This protein binds this small molecule.
Small molecule (SMILES): CC(=O)N[C@@H]1[C@@H](O)[C@H](O)[C@@H](CO)O[C@H]1O

Binding-site contacts:
Ligand atom C3 contacts residue ASN635 of chain 1.E at 3.8 Å.
Ligand atom C6 contacts residue ASN635 of chain 1.E at 4.1 Å.
Ligand atom C1 contacts residue ASN635 of chain 1.E at 1.4 Å.
Ligand atom N2 contacts residue ASN635 of chain 1.E at 2.8 Å (h-bond).
Ligand atom C4 contacts residue ASN635 of chain 1.E at 4.2 Å.
Ligand atom C8 contacts residue ASN635 of chain 1.E at 4.3 Å.
Ligand atom O5 contacts residue ASN635 of chain 1.E at 2.4 Å (h-bond).
Ligand atom C2 contacts residue ASN635 of chain 1.E at 2.4 Å.
Ligand atom O7 contacts residue ASN635 of chain 1.E at 3.0 Å (h-bond).
Ligand atom C7 contacts residue ASN635 of chain 1.E at 3.1 Å.
Ligand atom C5 contacts residue ASN635 of chain 1.E at 3.7 Å.

Sequence of chain 1.E:
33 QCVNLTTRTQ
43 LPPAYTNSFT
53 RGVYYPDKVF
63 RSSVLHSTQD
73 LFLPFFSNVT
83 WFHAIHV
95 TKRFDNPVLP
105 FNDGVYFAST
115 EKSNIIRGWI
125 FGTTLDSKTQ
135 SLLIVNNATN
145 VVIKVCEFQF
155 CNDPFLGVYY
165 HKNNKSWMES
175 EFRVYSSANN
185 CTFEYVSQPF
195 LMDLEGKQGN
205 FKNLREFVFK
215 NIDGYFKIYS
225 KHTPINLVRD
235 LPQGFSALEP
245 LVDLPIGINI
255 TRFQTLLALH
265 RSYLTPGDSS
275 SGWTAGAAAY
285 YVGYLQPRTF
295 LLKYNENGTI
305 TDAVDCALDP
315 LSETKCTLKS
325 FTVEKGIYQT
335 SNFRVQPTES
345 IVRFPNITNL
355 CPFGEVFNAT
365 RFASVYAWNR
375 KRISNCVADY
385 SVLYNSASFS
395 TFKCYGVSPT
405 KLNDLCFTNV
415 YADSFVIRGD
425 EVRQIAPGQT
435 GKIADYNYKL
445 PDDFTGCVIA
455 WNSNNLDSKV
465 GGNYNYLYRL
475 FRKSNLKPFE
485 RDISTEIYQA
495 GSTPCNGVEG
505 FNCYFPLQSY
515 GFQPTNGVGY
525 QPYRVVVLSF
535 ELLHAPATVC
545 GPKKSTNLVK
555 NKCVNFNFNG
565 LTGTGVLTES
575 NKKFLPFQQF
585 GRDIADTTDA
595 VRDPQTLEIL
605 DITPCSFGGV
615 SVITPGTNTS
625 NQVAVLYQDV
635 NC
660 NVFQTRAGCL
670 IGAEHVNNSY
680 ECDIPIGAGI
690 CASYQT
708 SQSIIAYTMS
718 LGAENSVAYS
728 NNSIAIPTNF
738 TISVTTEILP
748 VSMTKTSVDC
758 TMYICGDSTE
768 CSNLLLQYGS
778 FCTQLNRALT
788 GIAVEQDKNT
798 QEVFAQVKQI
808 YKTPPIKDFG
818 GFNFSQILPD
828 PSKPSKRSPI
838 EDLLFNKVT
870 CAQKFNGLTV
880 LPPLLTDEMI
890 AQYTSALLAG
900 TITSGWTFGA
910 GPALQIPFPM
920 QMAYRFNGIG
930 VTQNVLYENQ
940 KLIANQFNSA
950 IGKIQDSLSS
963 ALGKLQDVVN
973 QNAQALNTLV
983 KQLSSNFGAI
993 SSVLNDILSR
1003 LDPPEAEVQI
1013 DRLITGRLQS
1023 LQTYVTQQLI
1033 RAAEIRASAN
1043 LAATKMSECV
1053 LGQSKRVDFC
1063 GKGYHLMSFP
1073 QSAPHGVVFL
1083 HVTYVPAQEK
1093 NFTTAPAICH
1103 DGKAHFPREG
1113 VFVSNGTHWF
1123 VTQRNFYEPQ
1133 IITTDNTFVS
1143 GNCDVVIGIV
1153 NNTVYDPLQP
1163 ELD